Binding-site contacts:
Ligand atom C1 contacts residue ASN27 of chain 1.A at 1.4 Å.
Ligand atom C5 contacts residue ASN27 of chain 1.A at 3.6 Å.
Ligand atom C2 contacts residue ASN27 of chain 1.A at 2.6 Å.
Ligand atom C7 contacts residue ASN27 of chain 1.A at 3.5 Å.
Ligand atom C6 contacts residue PHE79 of chain 1.A at 4.2 Å (hydrophobic).
Ligand atom O6 contacts residue LEU77 of chain 1.A at 4.1 Å.
Ligand atom O5 contacts residue ASN27 of chain 1.A at 2.2 Å (h-bond).
Ligand atom O5 contacts residue PHE79 of chain 1.A at 3.6 Å.
Ligand atom N2 contacts residue ASN27 of chain 1.A at 3.1 Å (h-bond).
Ligand atom C6 contacts residue ASN27 of chain 1.A at 4.5 Å.
Ligand atom O7 contacts residue ASN27 of chain 1.A at 3.5 Å (h-bond).
Ligand atom C4 contacts residue ASN27 of chain 1.A at 4.2 Å.
Ligand atom C5 contacts residue PHE79 of chain 1.A at 4.1 Å (hydrophobic).
Ligand atom C1 contacts residue PHE79 of chain 1.A at 4.4 Å (hydrophobic).
Ligand atom O6 contacts residue PHE79 of chain 1.A at 4.2 Å.
Ligand atom C3 contacts residue ASN27 of chain 1.A at 3.9 Å.

A protein and the small-molecule ligand that binds it are described below.
Small molecule (SMILES): CC(=O)N[C@H]1[C@H](O[C@H]2[C@H](O[C@@H]3O[C@@H](C)[C@@H](O)[C@@H](O)[C@@H]3O)[C@@H](NC(C)=O)CO[C@@H]2CO)O[C@H](CO)[C@@H](O)[C@@H]1O

Sequence of chain 1.A:
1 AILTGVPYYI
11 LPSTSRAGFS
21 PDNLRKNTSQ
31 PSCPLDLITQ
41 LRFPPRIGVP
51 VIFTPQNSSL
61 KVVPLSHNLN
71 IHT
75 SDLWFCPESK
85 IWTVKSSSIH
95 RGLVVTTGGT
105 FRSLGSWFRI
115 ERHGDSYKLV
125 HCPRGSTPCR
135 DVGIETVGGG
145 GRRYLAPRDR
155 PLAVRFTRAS